This small molecule binds to this protein.
Small molecule (SMILES): CC(=O)N[C@H]1[C@H](O[C@H]2[C@H](O)[C@@H](NC(C)=O)CO[C@@H]2CO)O[C@H](CO)[C@@H](O[C@@H]2O[C@H](CO)[C@@H](O)[C@H](O)[C@@H]2O)[C@@H]1O

Sequence of chain 1.G:
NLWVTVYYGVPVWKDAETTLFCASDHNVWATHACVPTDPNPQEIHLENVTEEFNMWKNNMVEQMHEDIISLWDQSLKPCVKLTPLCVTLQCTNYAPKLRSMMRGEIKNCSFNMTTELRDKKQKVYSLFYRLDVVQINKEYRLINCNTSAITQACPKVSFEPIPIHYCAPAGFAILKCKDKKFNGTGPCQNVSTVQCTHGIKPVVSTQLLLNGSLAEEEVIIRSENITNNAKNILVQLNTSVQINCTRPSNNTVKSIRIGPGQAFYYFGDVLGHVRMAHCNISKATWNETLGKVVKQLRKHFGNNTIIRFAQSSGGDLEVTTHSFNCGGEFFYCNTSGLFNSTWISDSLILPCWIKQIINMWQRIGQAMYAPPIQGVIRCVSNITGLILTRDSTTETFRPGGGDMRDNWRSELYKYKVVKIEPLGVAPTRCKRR

Binding-site contacts:
Ligand atom O7 contacts residue VAL414 of chain 1.G at 4.2 Å.
Ligand atom C4 contacts residue VAL414 of chain 1.G at 3.9 Å (hydrophobic).
Ligand atom C6 contacts residue NAG1 of chain 1.VA at 4.0 Å.
Ligand atom C6 contacts residue GLU181 of chain 1.G at 4.0 Å.
Ligand atom C5 contacts residue ASN232 of chain 1.G at 3.7 Å.
Ligand atom C1 contacts residue NAG1 of chain 1.VA at 4.1 Å.
Ligand atom C8 contacts residue VAL224 of chain 1.G at 4.0 Å (hydrophobic).
Ligand atom C8 contacts residue ASN346 of chain 1.G at 3.7 Å.
Ligand atom C3 contacts residue SER415 of chain 1.G at 3.6 Å.
Ligand atom C2 contacts residue SER415 of chain 1.G at 3.6 Å.
Ligand atom C7 contacts residue ASN346 of chain 1.G at 4.0 Å.
Ligand atom C8 contacts residue SER415 of chain 1.G at 4.0 Å.
Ligand atom C1 contacts residue VAL414 of chain 1.G at 4.2 Å (hydrophobic).
Ligand atom C7 contacts residue SER415 of chain 1.G at 3.9 Å.
Ligand atom C3 contacts residue VAL414 of chain 1.G at 3.8 Å (hydrophobic).
Ligand atom C2 contacts residue ASN232 of chain 1.G at 2.4 Å.
Ligand atom O6 contacts residue CYS347 of chain 1.G at 4.2 Å.
Ligand atom N2 contacts residue ASN232 of chain 1.G at 2.9 Å (h-bond).
Ligand atom N2 contacts residue SER415 of chain 1.G at 3.0 Å (h-bond).
Ligand atom O7 contacts residue ASN232 of chain 1.G at 4.1 Å.
Ligand atom C5 contacts residue GLU181 of chain 1.G at 3.5 Å.
Ligand atom O5 contacts residue VAL414 of chain 1.G at 4.3 Å.
Ligand atom O5 contacts residue ASN232 of chain 1.G at 2.4 Å (h-bond).
Ligand atom O3 contacts residue SER415 of chain 1.G at 4.2 Å.
Ligand atom O3 contacts residue CYS347 of chain 1.G at 4.0 Å.
Ligand atom O6 contacts residue GLY348 of chain 1.G at 3.1 Å (h-bond).
Ligand atom C4 contacts residue ASN232 of chain 1.G at 4.2 Å.
Ligand atom O5 contacts residue NAG1 of chain 1.VA at 3.5 Å.
Ligand atom C3 contacts residue ASN232 of chain 1.G at 3.8 Å.
Ligand atom C1 contacts residue SER415 of chain 1.G at 3.9 Å.
Ligand atom O5 contacts residue GLU181 of chain 1.G at 4.2 Å.
Ligand atom C5 contacts residue VAL414 of chain 1.G at 3.5 Å (hydrophobic).
Ligand atom C7 contacts residue ASN232 of chain 1.G at 3.7 Å.
Ligand atom C5 contacts residue NAG1 of chain 1.VA at 4.0 Å.
Ligand atom C8 contacts residue LEU231 of chain 1.G at 3.7 Å (hydrophobic).
Ligand atom O3 contacts residue CYS413 of chain 1.G at 4.2 Å.
Ligand atom C1 contacts residue ASN232 of chain 1.G at 1.4 Å.
Ligand atom O4 contacts residue VAL414 of chain 1.G at 3.9 Å.
Ligand atom O7 contacts residue ASN346 of chain 1.G at 3.8 Å.
Ligand atom O7 contacts residue PRO182 of chain 1.G at 3.6 Å.